Sequence of chain 26.D:
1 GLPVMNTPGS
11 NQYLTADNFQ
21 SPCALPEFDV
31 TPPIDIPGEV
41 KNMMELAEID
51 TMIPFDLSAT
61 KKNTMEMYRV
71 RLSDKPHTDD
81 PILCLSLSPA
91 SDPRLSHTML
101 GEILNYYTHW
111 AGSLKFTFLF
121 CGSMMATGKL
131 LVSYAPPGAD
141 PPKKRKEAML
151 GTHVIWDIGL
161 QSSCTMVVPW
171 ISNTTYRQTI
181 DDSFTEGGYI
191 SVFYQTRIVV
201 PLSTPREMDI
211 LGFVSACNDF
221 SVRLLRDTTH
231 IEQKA

Binding-site contacts:
Ligand atom C19 contacts residue TYR205 of chain 26.B at 3.7 Å (hydrophobic).
Ligand atom C10 contacts residue ILE110 of chain 26.B at 3.5 Å (hydrophobic).
Ligand atom N4 contacts residue LEU240 of chain 26.B at 3.6 Å.
Ligand atom C8 contacts residue VAL199 of chain 26.B at 3.7 Å (hydrophobic).
Ligand atom C3 contacts residue ALA24 of chain 26.D at 3.5 Å (hydrophobic).
Ligand atom C25 contacts residue SER206 of chain 26.B at 3.8 Å.
Ligand atom O23 contacts residue TYR112 of chain 26.B at 3.5 Å.
Ligand atom C18 contacts residue TYR112 of chain 26.B at 3.7 Å (hydrophobic).
Ligand atom C20 contacts residue TYR205 of chain 26.B at 3.5 Å (hydrophobic).
Ligand atom C8 contacts residue VAL196 of chain 26.B at 3.6 Å (hydrophobic).
Ligand atom C13 contacts residue VAL199 of chain 26.B at 3.7 Å (hydrophobic).
Ligand atom O22 contacts residue TYR205 of chain 26.B at 3.8 Å.
Ligand atom C17 contacts residue PHE237 of chain 26.B at 3.7 Å (hydrophobic).
Ligand atom C7 contacts residue TYR159 of chain 26.B at 3.7 Å (hydrophobic).
Ligand atom C12 contacts residue PHE237 of chain 26.B at 3.5 Å (hydrophobic).
Ligand atom N3 contacts residue LEU240 of chain 26.B at 3.5 Å.
Ligand atom C4 contacts residue TYR159 of chain 26.B at 3.5 Å (hydrophobic).
Ligand atom N3 contacts residue ILE194 of chain 26.B at 3.6 Å.
Ligand atom N6 contacts residue VAL196 of chain 26.B at 3.9 Å.
Ligand atom O23 contacts residue PHE237 of chain 26.B at 3.8 Å.
Ligand atom N4 contacts residue LEU134 of chain 26.B at 3.7 Å.
Ligand atom C17 contacts residue TYR112 of chain 26.B at 3.8 Å (hydrophobic).
Ligand atom N3 contacts residue TYR159 of chain 26.B at 3.9 Å.
Ligand atom O14 contacts residue MET132 of chain 26.B at 3.4 Å.
Ligand atom C11 contacts residue LEU134 of chain 26.B at 3.8 Å (hydrophobic).
Ligand atom C18 contacts residue PHE237 of chain 26.B at 3.6 Å (hydrophobic).
Ligand atom C5 contacts residue VAL196 of chain 26.B at 3.8 Å (hydrophobic).
Ligand atom C10 contacts residue MET132 of chain 26.B at 3.3 Å (hydrophobic).
Ligand atom C3 contacts residue TYR159 of chain 26.B at 3.6 Å (hydrophobic).
Ligand atom C21 contacts residue PHE237 of chain 26.B at 3.7 Å (hydrophobic).
Ligand atom C13 contacts residue MET132 of chain 26.B at 3.8 Å (hydrophobic).
Ligand atom C2 contacts residue ILE194 of chain 26.B at 3.5 Å (hydrophobic).
Ligand atom O22 contacts residue TYR112 of chain 26.B at 3.5 Å.
Ligand atom C11 contacts residue ILE110 of chain 26.B at 3.6 Å (hydrophobic).
Ligand atom C7 contacts residue VAL196 of chain 26.B at 3.6 Å (hydrophobic).
Ligand atom C25 contacts residue ASP236 of chain 26.B at 3.5 Å.
Ligand atom C1 contacts residue PRO181 of chain 26.B at 3.7 Å (hydrophobic).
Ligand atom C4 contacts residue VAL196 of chain 26.B at 3.9 Å (hydrophobic).
Ligand atom C2 contacts residue TYR159 of chain 26.B at 3.5 Å (hydrophobic).
Ligand atom C21 contacts residue TYR112 of chain 26.B at 3.3 Å (hydrophobic).

Sequence of chain 26.B:
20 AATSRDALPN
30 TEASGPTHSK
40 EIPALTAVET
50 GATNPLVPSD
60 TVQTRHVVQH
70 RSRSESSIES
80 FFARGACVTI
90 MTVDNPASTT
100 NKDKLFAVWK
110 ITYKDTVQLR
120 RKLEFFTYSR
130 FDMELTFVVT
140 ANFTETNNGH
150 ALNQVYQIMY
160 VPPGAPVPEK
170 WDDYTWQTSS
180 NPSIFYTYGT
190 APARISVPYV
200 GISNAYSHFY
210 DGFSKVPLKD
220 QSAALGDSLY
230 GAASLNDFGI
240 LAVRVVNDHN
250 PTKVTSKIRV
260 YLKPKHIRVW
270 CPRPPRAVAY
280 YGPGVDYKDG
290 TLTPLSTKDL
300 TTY

The small molecule below binds the protein below.
Small molecule (SMILES): CCOC(=O)c1ccc(OCCC2CCN(c3ccc(C)nn3)CC2)cc1